The protein below binds the small molecule below.
Small molecule (SMILES): CC(C)C[C@H](NC(=O)CN)C(=O)N[C@H](C(=O)N[C@H](C(=O)NCC(=O)N[C@@H](CO)C(=O)N[C@@H](CC(C)C)C(=O)N[C@@H](CCCN=C(N)N)C(=O)NCC=O)C(C)C)[C@@H](C)O

Sequence of chain 23.C:
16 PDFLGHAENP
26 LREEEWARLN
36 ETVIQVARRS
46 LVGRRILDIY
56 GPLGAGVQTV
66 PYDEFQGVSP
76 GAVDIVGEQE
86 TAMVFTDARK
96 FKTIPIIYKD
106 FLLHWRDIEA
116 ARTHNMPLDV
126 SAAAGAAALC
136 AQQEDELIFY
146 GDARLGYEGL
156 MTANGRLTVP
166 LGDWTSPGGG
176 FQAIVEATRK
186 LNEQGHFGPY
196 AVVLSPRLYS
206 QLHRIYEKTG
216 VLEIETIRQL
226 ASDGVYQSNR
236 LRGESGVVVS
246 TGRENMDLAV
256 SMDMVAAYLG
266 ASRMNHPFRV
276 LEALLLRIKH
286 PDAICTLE

Binding-site contacts:
Ligand atom NH1 contacts residue THR246 of chain 23.C at 3.5 Å.
Ligand atom CB contacts residue ARG49 of chain 23.C at 3.7 Å.
Ligand atom N contacts residue ASP258 of chain 23.C at 3.2 Å (salt-bridge).
Ligand atom CB contacts residue MET259 of chain 23.C at 3.5 Å (hydrophobic).
Ligand atom N contacts residue ASP258 of chain 23.C at 2.9 Å (salt-bridge).
Ligand atom CA contacts residue ARG49 of chain 23.C at 3.7 Å.
Ligand atom C contacts residue ARG49 of chain 23.C at 3.5 Å.
Ligand atom CZ contacts residue ASP228 of chain 23.C at 3.2 Å.
Ligand atom O contacts residue ARG49 of chain 23.C at 3.0 Å (salt-bridge).
Ligand atom O contacts residue ARG43 of chain 23.C at 2.9 Å (salt-bridge).
Ligand atom N contacts residue ASP258 of chain 23.C at 3.7 Å.
Ligand atom O contacts residue ILE54 of chain 23.C at 3.4 Å.
Ligand atom N contacts residue ARG49 of chain 23.C at 3.7 Å.
Ligand atom CB contacts residue ILE39 of chain 23.C at 3.7 Å (hydrophobic).
Ligand atom CG2 contacts residue ALA42 of chain 23.C at 3.7 Å (hydrophobic).
Ligand atom O contacts residue ILE39 of chain 23.C at 3.5 Å.
Ligand atom CB contacts residue ARG49 of chain 23.C at 3.6 Å.
Ligand atom O contacts residue ARG50 of chain 23.C at 3.7 Å.
Ligand atom C contacts residue ILE39 of chain 23.C at 3.6 Å (hydrophobic).
Ligand atom CB contacts residue ASP258 of chain 23.C at 3.7 Å.
Ligand atom NH2 contacts residue THR246 of chain 23.C at 2.8 Å (h-bond).
Ligand atom OG1 contacts residue MET259 of chain 23.C at 2.6 Å (h-bond).
Ligand atom CD1 contacts residue PRO57 of chain 23.C at 3.6 Å (hydrophobic).
Ligand atom NE contacts residue ASP53 of chain 23.C at 3.6 Å (salt-bridge).
Ligand atom O contacts residue ARG43 of chain 23.C at 3.3 Å (salt-bridge).
Ligand atom NH1 contacts residue ILE51 of chain 23.C at 3.5 Å (h-bond).
Ligand atom C contacts residue ASP258 of chain 23.C at 3.7 Å.
Ligand atom NH2 contacts residue ASP228 of chain 23.C at 2.5 Å (salt-bridge).
Ligand atom CG2 contacts residue MET259 of chain 23.C at 3.7 Å (hydrophobic).
Ligand atom CA contacts residue ASP258 of chain 23.C at 3.3 Å.
Ligand atom N contacts residue ARG49 of chain 23.C at 3.5 Å (salt-bridge).
Ligand atom CA contacts residue ILE54 of chain 23.C at 3.7 Å (hydrophobic).
Ligand atom OG1 contacts residue ASP258 of chain 23.C at 3.5 Å.
Ligand atom NH1 contacts residue ASP228 of chain 23.C at 3.2 Å (salt-bridge).
Ligand atom NH1 contacts residue ARG50 of chain 23.C at 3.7 Å.
Ligand atom N contacts residue ARG49 of chain 23.C at 3.5 Å (salt-bridge).
Ligand atom CD contacts residue ASP53 of chain 23.C at 3.3 Å.
Ligand atom N contacts residue ASP258 of chain 23.C at 3.3 Å (salt-bridge).
Ligand atom C contacts residue ILE54 of chain 23.C at 3.7 Å (hydrophobic).
Ligand atom CD2 contacts residue ARG43 of chain 23.C at 3.7 Å.